Binding-site contacts:
Ligand atom O5 contacts residue LYS257 of chain 1.C at 4.2 Å.
Ligand atom O1 contacts residue LYS257 of chain 1.C at 3.2 Å (salt-bridge).
Ligand atom C6 contacts residue LYS257 of chain 1.C at 4.1 Å.
Ligand atom C3 contacts residue LYS257 of chain 1.C at 4.1 Å.
Ligand atom O1 contacts residue LYS254 of chain 1.C at 3.7 Å.
Ligand atom P contacts residue LYS257 of chain 1.C at 4.0 Å.
Ligand atom O2 contacts residue LYS257 of chain 1.C at 3.2 Å (salt-bridge).
Ligand atom O5 contacts residue ASP258 of chain 1.C at 3.3 Å (salt-bridge).
Ligand atom O1 contacts residue ASP258 of chain 1.C at 2.0 Å (salt-bridge).
Ligand atom C1 contacts residue ASP258 of chain 1.C at 3.1 Å.
Ligand atom O6 contacts residue LYS254 of chain 1.C at 4.0 Å.
Ligand atom C2 contacts residue LYS257 of chain 1.C at 3.7 Å.
Ligand atom C2 contacts residue ASP258 of chain 1.C at 4.3 Å.
Ligand atom C4 contacts residue LYS257 of chain 1.C at 3.5 Å.
Ligand atom C5 contacts residue LYS257 of chain 1.C at 4.1 Å.
Ligand atom C1 contacts residue LYS257 of chain 1.C at 3.4 Å.
Ligand atom O3 contacts residue LYS257 of chain 1.C at 4.5 Å.
Ligand atom C6 contacts residue LYS254 of chain 1.C at 3.8 Å.
Ligand atom O4 contacts residue LYS257 of chain 1.C at 4.5 Å.
Ligand atom C5 contacts residue LYS254 of chain 1.C at 4.2 Å.
Ligand atom C1 contacts residue LYS254 of chain 1.C at 3.7 Å.
Ligand atom O2P contacts residue LYS257 of chain 1.C at 3.6 Å.
Ligand atom O5 contacts residue LYS254 of chain 1.C at 3.3 Å (salt-bridge).
Ligand atom O6 contacts residue LYS257 of chain 1.C at 3.1 Å (salt-bridge).

This small molecule binds to this protein.
Small molecule (SMILES): O=P(O)(O)OC[C@H]1O[C@H](O)[C@@H](O)[C@@H](O)[C@@H]1O

Sequence of chain 1.C:
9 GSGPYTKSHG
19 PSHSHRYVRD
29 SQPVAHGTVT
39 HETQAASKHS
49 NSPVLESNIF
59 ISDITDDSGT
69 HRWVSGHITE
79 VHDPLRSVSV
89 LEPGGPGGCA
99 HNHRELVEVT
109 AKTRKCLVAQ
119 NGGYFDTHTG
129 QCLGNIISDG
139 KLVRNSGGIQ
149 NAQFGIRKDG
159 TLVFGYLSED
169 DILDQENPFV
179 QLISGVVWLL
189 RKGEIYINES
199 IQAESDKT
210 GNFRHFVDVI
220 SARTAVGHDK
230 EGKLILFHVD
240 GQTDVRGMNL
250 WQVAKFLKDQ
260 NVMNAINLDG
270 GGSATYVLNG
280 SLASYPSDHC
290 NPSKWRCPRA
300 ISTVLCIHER